Binding-site contacts:
Ligand atom C5 contacts residue PHE116 of chain 1.A at 3.8 Å (hydrophobic).
Ligand atom C11 contacts residue ASP119 of chain 1.A at 3.3 Å.
Ligand atom N14 contacts residue ASP219 of chain 1.A at 3.9 Å.
Ligand atom C1 contacts residue SER83 of chain 1.A at 4.0 Å.
Ligand atom N15 contacts residue ASP35 of chain 1.A at 2.8 Å (salt-bridge).
Ligand atom O13 contacts residue TYR79 of chain 1.A at 3.6 Å.
Ligand atom C3 contacts residue ASP33 of chain 1.A at 4.0 Å.
Ligand atom C12 contacts residue ASP35 of chain 1.A at 3.8 Å.
Ligand atom C12 contacts residue TYR79 of chain 1.A at 3.8 Å (hydrophobic).
Ligand atom C11 contacts residue ILE122 of chain 1.A at 3.6 Å (hydrophobic).
Ligand atom C9 contacts residue SER115 of chain 1.A at 3.4 Å.
Ligand atom C3 contacts residue LEU125 of chain 1.A at 3.8 Å (hydrophobic).
Ligand atom C10 contacts residue PHE116 of chain 1.A at 3.8 Å (hydrophobic).
Ligand atom C10 contacts residue ASP33 of chain 1.A at 3.9 Å.
Ligand atom C4 contacts residue LEU125 of chain 1.A at 4.1 Å (hydrophobic).
Ligand atom C8 contacts residue PHE116 of chain 1.A at 3.4 Å (hydrophobic).
Ligand atom N15 contacts residue ASP219 of chain 1.A at 3.1 Å (salt-bridge).
Ligand atom C6 contacts residue ASP81 of chain 1.A at 3.2 Å.
Ligand atom C10 contacts residue ASP119 of chain 1.A at 3.5 Å.
Ligand atom C1 contacts residue TYR79 of chain 1.A at 3.8 Å (hydrophobic).
Ligand atom C4 contacts residue ASP33 of chain 1.A at 3.5 Å.
Ligand atom C6 contacts residue SER83 of chain 1.A at 3.5 Å.
Ligand atom N15 contacts residue GLY37 of chain 1.A at 4.0 Å.
Ligand atom C1 contacts residue ASP81 of chain 1.A at 3.8 Å.
Ligand atom C12 contacts residue GLY221 of chain 1.A at 3.4 Å.
Ligand atom C2 contacts residue GLY221 of chain 1.A at 3.3 Å.
Ligand atom C8 contacts residue SER83 of chain 1.A at 3.9 Å.
Ligand atom C10 contacts residue ILE122 of chain 1.A at 3.7 Å (hydrophobic).
Ligand atom C11 contacts residue DMS1 of chain 1.D at 3.9 Å.
Ligand atom N15 contacts residue GLY221 of chain 1.A at 3.9 Å.
Ligand atom C4 contacts residue GLY221 of chain 1.A at 4.0 Å.
Ligand atom N7 contacts residue PHE116 of chain 1.A at 3.4 Å.
Ligand atom N14 contacts residue GLY221 of chain 1.A at 3.2 Å (h-bond).
Ligand atom C8 contacts residue ASP81 of chain 1.A at 3.8 Å.
Ligand atom C3 contacts residue GLY221 of chain 1.A at 3.2 Å.
Ligand atom N14 contacts residue ASP35 of chain 1.A at 2.8 Å (salt-bridge).
Ligand atom C11 contacts residue ASP33 of chain 1.A at 3.9 Å.
Ligand atom C9 contacts residue PHE116 of chain 1.A at 3.9 Å (hydrophobic).
Ligand atom C9 contacts residue ASP119 of chain 1.A at 2.9 Å.
Ligand atom C2 contacts residue TYR79 of chain 1.A at 4.1 Å (hydrophobic).

The small molecule below binds the protein below.
Small molecule (SMILES): CCN(CC)c1ccc(C(=O)NN)cc1

Sequence of chain 1.A:
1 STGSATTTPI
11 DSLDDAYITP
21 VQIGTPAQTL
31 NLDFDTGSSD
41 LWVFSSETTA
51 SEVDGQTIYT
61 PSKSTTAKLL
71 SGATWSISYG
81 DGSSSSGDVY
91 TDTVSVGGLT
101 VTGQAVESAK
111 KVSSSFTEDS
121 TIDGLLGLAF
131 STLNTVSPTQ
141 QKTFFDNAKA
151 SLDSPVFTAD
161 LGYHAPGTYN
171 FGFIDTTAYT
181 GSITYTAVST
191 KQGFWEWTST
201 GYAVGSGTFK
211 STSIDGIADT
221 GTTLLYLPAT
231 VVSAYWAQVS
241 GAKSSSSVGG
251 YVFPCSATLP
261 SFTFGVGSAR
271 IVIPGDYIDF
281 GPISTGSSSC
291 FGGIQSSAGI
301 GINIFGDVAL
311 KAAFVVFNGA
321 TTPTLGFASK